Sequence of chain 8.A:
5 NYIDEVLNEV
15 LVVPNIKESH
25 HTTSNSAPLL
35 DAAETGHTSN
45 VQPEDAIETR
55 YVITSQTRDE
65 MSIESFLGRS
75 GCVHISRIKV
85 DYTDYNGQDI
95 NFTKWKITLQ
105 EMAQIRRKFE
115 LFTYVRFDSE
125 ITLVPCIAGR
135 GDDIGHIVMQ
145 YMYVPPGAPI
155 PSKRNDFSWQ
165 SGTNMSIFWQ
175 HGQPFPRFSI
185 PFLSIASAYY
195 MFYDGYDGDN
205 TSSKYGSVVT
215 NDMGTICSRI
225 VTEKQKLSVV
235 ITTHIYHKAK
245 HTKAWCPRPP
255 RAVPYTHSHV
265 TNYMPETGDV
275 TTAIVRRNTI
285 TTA

This small molecule binds to this protein.
Small molecule (SMILES): COc1ccc(N2CCN(c3cccc(C)c3)CC2)nn1

Binding-site contacts:
Ligand atom C16 contacts residue TYR147 of chain 8.A at 4.3 Å (hydrophobic).
Ligand atom C17 contacts residue TYR147 of chain 8.A at 4.0 Å (hydrophobic).
Ligand atom C3 contacts residue LEU103 of chain 8.A at 4.2 Å (hydrophobic).
Ligand atom C10 contacts residue SER123 of chain 8.A at 4.2 Å.
Ligand atom N5 contacts residue MET217 of chain 8.A at 3.3 Å (h-bond).
Ligand atom C1 contacts residue TYR194 of chain 8.A at 4.2 Å (hydrophobic).
Ligand atom C21 contacts residue TYR147 of chain 8.A at 2.7 Å (hydrophobic).
Ligand atom C17 contacts residue ILE220 of chain 8.A at 3.9 Å (hydrophobic).
Ligand atom C15 contacts residue ILE101 of chain 8.A at 4.1 Å (hydrophobic).
Ligand atom C3 contacts residue TYR193 of chain 8.A at 3.8 Å (hydrophobic).
Ligand atom N5 contacts residue TYR193 of chain 8.A at 4.0 Å.
Ligand atom C8 contacts residue LEU103 of chain 8.A at 3.1 Å (hydrophobic).
Ligand atom C20 contacts residue ILE125 of chain 8.A at 3.4 Å (hydrophobic).
Ligand atom C13 contacts residue THR102 of chain 8.A at 4.3 Å.
Ligand atom C13 contacts residue ILE101 of chain 8.A at 3.4 Å (hydrophobic).
Ligand atom C1 contacts residue MET195 of chain 8.A at 4.3 Å (hydrophobic).
Ligand atom C14 contacts residue MET217 of chain 8.A at 3.9 Å (hydrophobic).
Ligand atom N4 contacts residue TYR193 of chain 8.A at 3.5 Å.
Ligand atom O2 contacts residue MET195 of chain 8.A at 4.4 Å.
Ligand atom C3 contacts residue PHE121 of chain 8.A at 4.4 Å (hydrophobic).
Ligand atom C14 contacts residue ILE101 of chain 8.A at 4.1 Å (hydrophobic).
Ligand atom O2 contacts residue TYR193 of chain 8.A at 3.4 Å.
Ligand atom C14 contacts residue LEU187 of chain 8.A at 4.3 Å (hydrophobic).
Ligand atom C18 contacts residue ILE125 of chain 8.A at 4.2 Å (hydrophobic).
Ligand atom C19 contacts residue ILE125 of chain 8.A at 3.2 Å (hydrophobic).
Ligand atom C11 contacts residue HIS241 of chain 8.A at 3.7 Å.
Ligand atom C7 contacts residue THR102 of chain 8.A at 4.2 Å.
Ligand atom C16 contacts residue ILE101 of chain 8.A at 3.5 Å (hydrophobic).
Ligand atom C8 contacts residue PHE121 of chain 8.A at 4.3 Å (hydrophobic).
Ligand atom C21 contacts residue ILE220 of chain 8.A at 3.5 Å (hydrophobic).
Ligand atom C1 contacts residue ASN215 of chain 8.A at 3.6 Å.
Ligand atom C10 contacts residue HIS241 of chain 8.A at 3.6 Å.
Ligand atom C18 contacts residue PHE182 of chain 8.A at 4.0 Å (hydrophobic).
Ligand atom N4 contacts residue MET217 of chain 8.A at 3.3 Å.
Ligand atom C7 contacts residue LEU103 of chain 8.A at 3.2 Å (hydrophobic).
Ligand atom C17 contacts residue ILE101 of chain 8.A at 3.8 Å (hydrophobic).
Ligand atom C1 contacts residue TYR193 of chain 8.A at 3.8 Å (hydrophobic).
Ligand atom C18 contacts residue ILE220 of chain 8.A at 4.3 Å (hydrophobic).
Ligand atom C21 contacts residue ILE101 of chain 8.A at 4.0 Å (hydrophobic).
Ligand atom C6 contacts residue THR102 of chain 8.A at 4.3 Å.